A protein and the small-molecule ligand that binds it are described below.
Small molecule (SMILES): NC(=O)CC[C@@H](N)C(=O)O

Sequence of chain 2.A:
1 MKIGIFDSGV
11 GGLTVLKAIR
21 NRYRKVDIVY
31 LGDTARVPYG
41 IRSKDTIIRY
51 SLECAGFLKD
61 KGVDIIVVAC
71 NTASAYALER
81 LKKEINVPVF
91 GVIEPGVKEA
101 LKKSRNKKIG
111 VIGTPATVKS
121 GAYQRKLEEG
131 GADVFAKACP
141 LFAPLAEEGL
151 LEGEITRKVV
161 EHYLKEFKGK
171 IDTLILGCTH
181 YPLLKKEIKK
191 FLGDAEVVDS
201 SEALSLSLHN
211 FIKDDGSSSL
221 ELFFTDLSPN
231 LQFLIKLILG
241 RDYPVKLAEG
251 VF

Binding-site contacts:
Ligand atom OXT contacts residue THR114 of chain 1.A at 3.8 Å.
Ligand atom O contacts residue GLU147 of chain 2.A at 2.5 Å (salt-bridge).
Ligand atom N contacts residue CYS70 of chain 1.A at 3.2 Å.
Ligand atom OE1 contacts residue GLY177 of chain 1.A at 3.4 Å (h-bond).
Ligand atom CG contacts residue ASN71 of chain 1.A at 4.3 Å.
Ligand atom N contacts residue ASN71 of chain 1.A at 2.3 Å (h-bond).
Ligand atom CG contacts residue ALA69 of chain 1.A at 3.5 Å (hydrophobic).
Ligand atom CB contacts residue GLY177 of chain 1.A at 3.6 Å.
Ligand atom O contacts residue THR114 of chain 1.A at 3.9 Å.
Ligand atom C contacts residue CYS178 of chain 1.A at 2.8 Å (hydrophobic).
Ligand atom NE2 contacts residue ALA69 of chain 1.A at 4.0 Å.
Ligand atom CB contacts residue GLU147 of chain 2.A at 4.4 Å.
Ligand atom N contacts residue ALA69 of chain 1.A at 4.0 Å.
Ligand atom OXT contacts residue ASN71 of chain 1.A at 3.3 Å.
Ligand atom CB contacts residue ASN71 of chain 1.A at 4.2 Å.
Ligand atom CA contacts residue GLU147 of chain 2.A at 4.4 Å.
Ligand atom C contacts residue ASN71 of chain 1.A at 4.0 Å.
Ligand atom CG contacts residue GLY177 of chain 1.A at 4.5 Å.
Ligand atom CA contacts residue CYS70 of chain 1.A at 4.3 Å (hydrophobic).
Ligand atom C contacts residue GLU147 of chain 2.A at 3.7 Å.
Ligand atom CD contacts residue ALA69 of chain 1.A at 4.2 Å (hydrophobic).
Ligand atom OXT contacts residue THR117 of chain 1.A at 3.9 Å.
Ligand atom CB contacts residue CYS178 of chain 1.A at 3.5 Å (hydrophobic).
Ligand atom CA contacts residue GLY177 of chain 1.A at 4.5 Å.
Ligand atom O contacts residue CYS178 of chain 1.A at 2.8 Å (h-bond).
Ligand atom NE2 contacts residue GLY11 of chain 1.A at 4.3 Å.
Ligand atom CD contacts residue GLY177 of chain 1.A at 4.3 Å.
Ligand atom OXT contacts residue THR72 of chain 1.A at 4.0 Å.
Ligand atom CA contacts residue CYS178 of chain 1.A at 3.6 Å (hydrophobic).
Ligand atom N contacts residue THR72 of chain 1.A at 4.1 Å.
Ligand atom C contacts residue GLY177 of chain 1.A at 4.4 Å.
Ligand atom OXT contacts residue CYS178 of chain 1.A at 2.9 Å (h-bond).
Ligand atom C contacts residue THR114 of chain 1.A at 4.3 Å.
Ligand atom N contacts residue CYS178 of chain 1.A at 4.2 Å.
Ligand atom CA contacts residue ASN71 of chain 1.A at 3.6 Å.

Sequence of chain 1.A:
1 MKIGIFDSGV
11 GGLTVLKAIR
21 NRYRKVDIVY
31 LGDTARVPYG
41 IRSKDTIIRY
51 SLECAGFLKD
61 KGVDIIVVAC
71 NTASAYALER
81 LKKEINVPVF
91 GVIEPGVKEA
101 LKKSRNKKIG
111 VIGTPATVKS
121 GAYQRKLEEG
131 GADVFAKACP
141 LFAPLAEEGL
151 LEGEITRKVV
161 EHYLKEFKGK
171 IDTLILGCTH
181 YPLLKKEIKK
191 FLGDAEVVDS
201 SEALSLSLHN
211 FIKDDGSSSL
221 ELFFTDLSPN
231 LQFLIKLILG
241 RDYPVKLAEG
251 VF